Sequence of chain 1.B:
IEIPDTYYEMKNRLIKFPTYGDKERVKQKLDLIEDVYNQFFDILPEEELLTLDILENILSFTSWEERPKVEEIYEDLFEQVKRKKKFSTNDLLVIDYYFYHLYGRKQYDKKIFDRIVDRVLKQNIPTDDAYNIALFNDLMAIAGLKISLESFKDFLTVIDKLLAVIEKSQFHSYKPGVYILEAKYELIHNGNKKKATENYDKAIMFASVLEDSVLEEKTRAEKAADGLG

Binding-site contacts:
Ligand atom O contacts residue LYS100 of chain 1.B at 3.1 Å (salt-bridge).
Ligand atom N contacts residue TYR174 of chain 1.B at 3.7 Å.
Ligand atom CE1 contacts residue LYS289 of chain 1.B at 3.4 Å.
Ligand atom CA contacts residue TYR91 of chain 1.B at 3.7 Å (hydrophobic).
Ligand atom CD contacts residue TYR174 of chain 1.B at 3.4 Å (hydrophobic).
Ligand atom O contacts residue ASN208 of chain 1.B at 3.5 Å (h-bond).
Ligand atom OXT contacts residue THR90 of chain 1.B at 2.7 Å (h-bond).
Ligand atom OH contacts residue TYR245 of chain 1.B at 3.2 Å (h-bond).
Ligand atom O contacts residue ASN208 of chain 1.B at 3.2 Å (h-bond).
Ligand atom OH contacts residue GLY248 of chain 1.B at 3.1 Å (h-bond).
Ligand atom CG2 contacts residue THR90 of chain 1.B at 3.4 Å.
Ligand atom N contacts residue ASN208 of chain 1.B at 3.1 Å (h-bond).
Ligand atom CZ contacts residue THR290 of chain 1.B at 3.6 Å.
Ligand atom CE contacts residue ALA212 of chain 1.B at 3.7 Å (hydrophobic).
Ligand atom O contacts residue TYR91 of chain 1.B at 3.0 Å (h-bond).
Ligand atom CD2 contacts residue LYS289 of chain 1.B at 3.5 Å.
Ligand atom CB contacts residue TYR91 of chain 1.B at 3.2 Å (hydrophobic).
Ligand atom CA contacts residue TYR171 of chain 1.B at 3.4 Å (hydrophobic).
Ligand atom O contacts residue TYR91 of chain 1.B at 3.5 Å.
Ligand atom OH contacts residue ALA205 of chain 1.B at 3.4 Å.
Ligand atom CE1 contacts residue TYR245 of chain 1.B at 3.5 Å (hydrophobic).
Ligand atom CD1 contacts residue TYR171 of chain 1.B at 3.3 Å (hydrophobic).
Ligand atom CA contacts residue ASN208 of chain 1.B at 3.3 Å.
Ligand atom CE1 contacts residue GLU293 of chain 1.B at 3.2 Å.
Ligand atom C contacts residue ASN208 of chain 1.B at 3.2 Å.
Ligand atom OXT contacts residue LEU130 of chain 1.B at 3.4 Å.
Ligand atom O contacts residue THR90 of chain 1.B at 3.7 Å.
Ligand atom O contacts residue PHE88 of chain 1.B at 3.0 Å (h-bond).
Ligand atom OH contacts residue LEU164 of chain 1.B at 3.5 Å.
Ligand atom CB contacts residue GLY92 of chain 1.B at 3.4 Å.
Ligand atom CZ contacts residue LYS289 of chain 1.B at 3.3 Å.
Ligand atom CD1 contacts residue TYR245 of chain 1.B at 3.6 Å (hydrophobic).
Ligand atom CB contacts residue ASN208 of chain 1.B at 3.2 Å.
Ligand atom CZ contacts residue GLU293 of chain 1.B at 3.6 Å.
Ligand atom O contacts residue MET211 of chain 1.B at 3.7 Å.
Ligand atom O contacts residue TYR171 of chain 1.B at 2.8 Å (h-bond).
Ligand atom C contacts residue TYR171 of chain 1.B at 3.6 Å (hydrophobic).
Ligand atom CG2 contacts residue GLY92 of chain 1.B at 3.5 Å.
Ligand atom CD2 contacts residue ASN208 of chain 1.B at 3.1 Å.
Ligand atom CE2 contacts residue LYS289 of chain 1.B at 3.7 Å.

This small molecule binds to this protein.
Small molecule (SMILES): CC[C@H](C)[C@H](NC(=O)[C@H](CCSC)NC(=O)[C@H](Cc1ccccc1)NC(=O)[C@H](Cc1ccccc1)NC(=O)[C@@H]1CCCN1C(=O)[C@@H](N)C(C)C)C(=O)N[C@@H](Cc1ccc(O)cc1)C(=O)N[C@@H](Cc1ccc(O)cc1)C(=O)O